This small molecule binds to this protein.
Small molecule (SMILES): CC(=O)N[C@@H]1[C@@H](O)[C@H](O)[C@@H](CO)O[C@H]1O

Binding-site contacts:
Ligand atom C5 contacts residue ASN81 of chain 2.E at 3.7 Å.
Ligand atom C7 contacts residue ASN81 of chain 2.E at 3.1 Å.
Ligand atom C8 contacts residue GLN80 of chain 2.E at 3.3 Å.
Ligand atom O7 contacts residue ASN81 of chain 2.E at 3.4 Å (h-bond).
Ligand atom C8 contacts residue ASN81 of chain 2.E at 3.9 Å.
Ligand atom C1 contacts residue PHE120 of chain 2.E at 3.6 Å (hydrophobic).
Ligand atom C3 contacts residue PHE120 of chain 2.E at 4.1 Å (hydrophobic).
Ligand atom C4 contacts residue ASN81 of chain 2.E at 4.1 Å.
Ligand atom C5 contacts residue PHE120 of chain 2.E at 3.8 Å (hydrophobic).
Ligand atom C4 contacts residue PHE120 of chain 2.E at 4.4 Å (hydrophobic).
Ligand atom O5 contacts residue ASN81 of chain 2.E at 2.4 Å (h-bond).
Ligand atom C1 contacts residue ASN81 of chain 2.E at 1.4 Å.
Ligand atom C2 contacts residue ASN81 of chain 2.E at 2.3 Å.
Ligand atom C2 contacts residue PHE120 of chain 2.E at 4.3 Å (hydrophobic).
Ligand atom C3 contacts residue ASN81 of chain 2.E at 3.6 Å.
Ligand atom O6 contacts residue ILE121 of chain 2.E at 4.2 Å.
Ligand atom N2 contacts residue ASN81 of chain 2.E at 2.7 Å (h-bond).
Ligand atom C5 contacts residue ILE121 of chain 2.E at 4.5 Å (hydrophobic).
Ligand atom O5 contacts residue PHE120 of chain 2.E at 4.0 Å.
Ligand atom O6 contacts residue GLU119 of chain 2.E at 3.7 Å.

Sequence of chain 2.E:
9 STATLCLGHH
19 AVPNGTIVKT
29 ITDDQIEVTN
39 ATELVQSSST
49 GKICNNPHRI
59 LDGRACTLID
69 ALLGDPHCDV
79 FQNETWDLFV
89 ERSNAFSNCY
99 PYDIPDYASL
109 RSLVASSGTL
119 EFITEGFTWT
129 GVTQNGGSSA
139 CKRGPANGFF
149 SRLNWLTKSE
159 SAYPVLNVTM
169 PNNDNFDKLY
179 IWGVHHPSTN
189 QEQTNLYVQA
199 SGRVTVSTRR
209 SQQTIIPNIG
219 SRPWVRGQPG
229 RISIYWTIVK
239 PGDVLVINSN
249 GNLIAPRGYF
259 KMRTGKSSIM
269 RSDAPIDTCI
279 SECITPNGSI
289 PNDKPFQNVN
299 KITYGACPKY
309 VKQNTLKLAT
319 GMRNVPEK